This protein binds this small molecule.
Small molecule (SMILES): O=c1[nH]cnc2c1ncn2[C@@H]1O[C@H](COP(=O)(O)O)[C@@H](O)[C@H]1O

Sequence of chain 1.B:
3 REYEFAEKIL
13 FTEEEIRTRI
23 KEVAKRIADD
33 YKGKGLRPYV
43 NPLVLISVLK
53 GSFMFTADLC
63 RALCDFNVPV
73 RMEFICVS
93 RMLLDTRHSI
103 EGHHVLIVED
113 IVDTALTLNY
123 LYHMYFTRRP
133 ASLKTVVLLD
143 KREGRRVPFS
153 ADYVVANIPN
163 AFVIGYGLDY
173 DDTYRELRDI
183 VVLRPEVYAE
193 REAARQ

Binding-site contacts:
Ligand atom C4 contacts residue ILE113 of chain 1.B at 3.9 Å (hydrophobic).
Ligand atom C2' contacts residue ASP112 of chain 1.B at 3.2 Å.
Ligand atom O6 contacts residue VAL165 of chain 1.B at 3.1 Å (h-bond).
Ligand atom O3P contacts residue THR119 of chain 1.B at 2.8 Å (h-bond).
Ligand atom O2P contacts residue ALA117 of chain 1.B at 3.2 Å (h-bond).
Ligand atom C6 contacts residue LYS143 of chain 1.B at 3.6 Å.
Ligand atom O2P contacts residue THR116 of chain 1.B at 3.9 Å.
Ligand atom O1P contacts residue THR116 of chain 1.B at 2.8 Å (h-bond).
Ligand atom N1 contacts residue VAL165 of chain 1.B at 2.7 Å (h-bond).
Ligand atom C2' contacts residue ILE113 of chain 1.B at 3.5 Å (hydrophobic).
Ligand atom P contacts residue ALA117 of chain 1.B at 3.8 Å.
Ligand atom C2 contacts residue LEU170 of chain 1.B at 3.9 Å (hydrophobic).
Ligand atom C6 contacts residue VAL165 of chain 1.B at 3.7 Å (hydrophobic).
Ligand atom O6 contacts residue PHE164 of chain 1.B at 3.6 Å.
Ligand atom C3' contacts residue ILE113 of chain 1.B at 3.7 Å (hydrophobic).
Ligand atom O2P contacts residue ILE113 of chain 1.B at 3.7 Å.
Ligand atom O1P contacts residue ASP115 of chain 1.B at 3.4 Å.
Ligand atom P contacts residue THR116 of chain 1.B at 3.9 Å.
Ligand atom C3' contacts residue ASP112 of chain 1.B at 3.7 Å.
Ligand atom N7 contacts residue LYS143 of chain 1.B at 3.6 Å.
Ligand atom O3' contacts residue GLU111 of chain 1.B at 3.3 Å (salt-bridge).
Ligand atom O6 contacts residue ALA163 of chain 1.B at 3.5 Å (h-bond).
Ligand atom O2P contacts residue ASP115 of chain 1.B at 3.0 Å (salt-bridge).
Ligand atom O3' contacts residue ILE113 of chain 1.B at 4.0 Å.
Ligand atom C2 contacts residue ASP171 of chain 1.B at 3.5 Å.
Ligand atom O6 contacts residue LYS143 of chain 1.B at 2.8 Å (salt-bridge).
Ligand atom O3P contacts residue THR116 of chain 1.B at 3.9 Å.
Ligand atom O2P contacts residue VAL114 of chain 1.B at 3.7 Å.
Ligand atom C5 contacts residue LYS143 of chain 1.B at 4.0 Å.
Ligand atom O3P contacts residue LEU118 of chain 1.B at 3.9 Å.
Ligand atom P contacts residue ASP115 of chain 1.B at 4.0 Å.
Ligand atom O3' contacts residue ASP112 of chain 1.B at 2.9 Å (salt-bridge).
Ligand atom O2' contacts residue ASP112 of chain 1.B at 2.7 Å (salt-bridge).
Ligand atom O3P contacts residue ALA117 of chain 1.B at 4.1 Å.
Ligand atom C5' contacts residue THR119 of chain 1.B at 3.6 Å.
Ligand atom C2 contacts residue VAL165 of chain 1.B at 3.5 Å (hydrophobic).
Ligand atom N9 contacts residue ILE113 of chain 1.B at 4.0 Å.
Ligand atom O5' contacts residue ILE113 of chain 1.B at 4.0 Å.
Ligand atom O1P contacts residue ALA117 of chain 1.B at 3.5 Å (h-bond).
Ligand atom N3 contacts residue ASP171 of chain 1.B at 4.1 Å.